Sequence of chain 1.A:
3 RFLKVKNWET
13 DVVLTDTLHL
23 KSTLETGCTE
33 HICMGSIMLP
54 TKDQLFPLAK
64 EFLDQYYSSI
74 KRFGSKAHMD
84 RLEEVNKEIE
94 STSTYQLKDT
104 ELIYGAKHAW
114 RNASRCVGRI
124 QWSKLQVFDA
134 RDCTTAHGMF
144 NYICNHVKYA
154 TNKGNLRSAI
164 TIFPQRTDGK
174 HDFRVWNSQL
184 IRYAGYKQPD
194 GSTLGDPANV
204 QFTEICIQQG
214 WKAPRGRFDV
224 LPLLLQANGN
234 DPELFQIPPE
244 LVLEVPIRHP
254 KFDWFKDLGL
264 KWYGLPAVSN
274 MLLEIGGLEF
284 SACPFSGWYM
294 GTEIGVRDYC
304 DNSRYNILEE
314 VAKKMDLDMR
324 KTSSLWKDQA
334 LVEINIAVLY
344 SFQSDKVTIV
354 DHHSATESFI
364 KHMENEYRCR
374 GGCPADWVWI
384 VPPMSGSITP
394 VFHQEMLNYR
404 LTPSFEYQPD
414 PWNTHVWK

Binding-site contacts:
Ligand atom N02 contacts residue HEM1 of chain 1.H at 3.2 Å.
Ligand atom C30 contacts residue TRP382 of chain 1.B at 3.6 Å (hydrophobic).
Ligand atom C02 contacts residue GLU296 of chain 1.B at 3.4 Å.
Ligand atom C27 contacts residue TRP10 of chain 1.A at 3.5 Å (hydrophobic).
Ligand atom N22 contacts residue ARG118 of chain 1.B at 3.5 Å (salt-bridge).
Ligand atom C23 contacts residue LEU41 of chain 1.B at 3.8 Å (hydrophobic).
Ligand atom N02 contacts residue TYR292 of chain 1.B at 3.6 Å.
Ligand atom C07 contacts residue HEM1 of chain 1.H at 3.4 Å.
Ligand atom C28 contacts residue HEM1 of chain 1.H at 3.5 Å.
Ligand atom C02 contacts residue TRP291 of chain 1.B at 3.6 Å (hydrophobic).
Ligand atom C16 contacts residue HEM1 of chain 1.H at 2.9 Å.
Ligand atom C11 contacts residue HEM1 of chain 1.H at 3.4 Å.
Ligand atom C02 contacts residue HEM1 of chain 1.H at 3.6 Å.
Ligand atom N31 contacts residue HEM1 of chain 1.H at 2.4 Å (h-bond).
Ligand atom C22 contacts residue TYR410 of chain 1.B at 3.7 Å (hydrophobic).
Ligand atom N02 contacts residue TRP291 of chain 1.B at 2.6 Å (h-bond).
Ligand atom C05 contacts residue VAL271 of chain 1.B at 3.8 Å (hydrophobic).
Ligand atom C15 contacts residue HEM1 of chain 1.H at 3.3 Å.
Ligand atom N02 contacts residue GLU296 of chain 1.B at 2.6 Å (salt-bridge).
Ligand atom C30 contacts residue HEM1 of chain 1.H at 3.5 Å.
Ligand atom C29 contacts residue HEM1 of chain 1.H at 3.2 Å.
Ligand atom C24 contacts residue MET40 of chain 1.B at 3.9 Å (hydrophobic).
Ligand atom C23 contacts residue TYR410 of chain 1.B at 3.8 Å (hydrophobic).
Ligand atom C27 contacts residue MET40 of chain 1.B at 3.4 Å (hydrophobic).
Ligand atom C07 contacts residue PHE288 of chain 1.B at 3.9 Å (hydrophobic).
Ligand atom N31 contacts residue H4B1 of chain 1.I at 2.9 Å (h-bond).
Ligand atom C07 contacts residue GLY290 of chain 1.B at 3.7 Å.
Ligand atom C13 contacts residue GLN182 of chain 1.B at 3.2 Å.
Ligand atom N21 contacts residue HEM1 of chain 1.H at 2.6 Å (h-bond).
Ligand atom C09 contacts residue VAL271 of chain 1.B at 3.5 Å (hydrophobic).
Ligand atom C06 contacts residue GLU296 of chain 1.B at 3.4 Å.
Ligand atom C08 contacts residue GLU296 of chain 1.B at 3.2 Å.
Ligand atom C26 contacts residue HEM1 of chain 1.H at 3.5 Å.
Ligand atom N01 contacts residue GLU296 of chain 1.B at 2.6 Å (salt-bridge).
Ligand atom C12 contacts residue GLN182 of chain 1.B at 3.3 Å.
Ligand atom C22 contacts residue HEM1 of chain 1.H at 3.5 Å.
Ligand atom N01 contacts residue PRO269 of chain 1.B at 3.8 Å.
Ligand atom N22 contacts residue HEM1 of chain 1.H at 2.8 Å (h-bond).
Ligand atom C03 contacts residue HEM1 of chain 1.H at 3.2 Å.
Ligand atom C30 contacts residue H4B1 of chain 1.I at 3.5 Å.

A small-molecule ligand and the protein it binds are described below.
Small molecule (SMILES): Cc1cc(N)nc(CCc2cccc([C@H](CN)Cc3cc(C)cc(N)n3)c2)c1

Sequence of chain 1.B:
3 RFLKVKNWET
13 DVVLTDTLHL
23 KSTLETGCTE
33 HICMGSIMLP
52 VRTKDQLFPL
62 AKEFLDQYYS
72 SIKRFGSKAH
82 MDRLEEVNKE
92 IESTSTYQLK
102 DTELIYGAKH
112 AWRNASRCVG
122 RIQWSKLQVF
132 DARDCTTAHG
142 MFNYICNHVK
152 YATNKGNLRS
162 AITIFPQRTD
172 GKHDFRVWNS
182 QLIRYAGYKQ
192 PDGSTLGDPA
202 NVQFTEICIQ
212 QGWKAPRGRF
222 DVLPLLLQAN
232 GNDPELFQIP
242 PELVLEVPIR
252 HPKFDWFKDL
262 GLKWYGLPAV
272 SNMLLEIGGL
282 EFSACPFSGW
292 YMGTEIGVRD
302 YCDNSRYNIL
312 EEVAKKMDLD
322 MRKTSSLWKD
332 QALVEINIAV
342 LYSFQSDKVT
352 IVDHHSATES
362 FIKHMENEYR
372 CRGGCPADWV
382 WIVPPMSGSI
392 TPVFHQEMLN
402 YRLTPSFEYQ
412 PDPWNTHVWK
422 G